This protein binds this small molecule.
Small molecule (SMILES): CC(=O)N[C@@H]1[C@@H](O)[C@H](O)[C@@H](CO)O[C@H]1O

Sequence of chain 1.D:
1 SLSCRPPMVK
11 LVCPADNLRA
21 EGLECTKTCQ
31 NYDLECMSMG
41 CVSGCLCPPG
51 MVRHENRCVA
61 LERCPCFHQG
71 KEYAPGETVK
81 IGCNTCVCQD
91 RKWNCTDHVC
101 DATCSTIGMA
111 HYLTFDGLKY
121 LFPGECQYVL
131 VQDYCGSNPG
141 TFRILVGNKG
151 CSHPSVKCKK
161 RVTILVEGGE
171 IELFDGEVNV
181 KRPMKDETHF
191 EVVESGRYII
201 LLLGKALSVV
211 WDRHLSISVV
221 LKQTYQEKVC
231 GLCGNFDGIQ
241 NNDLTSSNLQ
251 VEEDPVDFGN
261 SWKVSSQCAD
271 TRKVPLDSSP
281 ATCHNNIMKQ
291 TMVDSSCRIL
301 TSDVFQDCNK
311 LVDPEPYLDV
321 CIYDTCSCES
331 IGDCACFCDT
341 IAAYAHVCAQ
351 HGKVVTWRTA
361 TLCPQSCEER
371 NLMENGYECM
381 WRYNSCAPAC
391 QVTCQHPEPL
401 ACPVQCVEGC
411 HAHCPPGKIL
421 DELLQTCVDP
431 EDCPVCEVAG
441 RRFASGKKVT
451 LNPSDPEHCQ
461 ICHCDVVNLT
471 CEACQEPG

Binding-site contacts:
Ligand atom C5 contacts residue ASN384 of chain 1.D at 3.3 Å.
Ligand atom N2 contacts residue ASN384 of chain 1.D at 3.1 Å (h-bond).
Ligand atom C6 contacts residue ALA387 of chain 1.D at 4.3 Å (hydrophobic).
Ligand atom C1 contacts residue CYS386 of chain 1.D at 4.5 Å (hydrophobic).
Ligand atom C8 contacts residue ASN384 of chain 1.D at 4.0 Å.
Ligand atom C2 contacts residue ASN384 of chain 1.D at 2.4 Å.
Ligand atom O7 contacts residue ASN384 of chain 1.D at 3.1 Å (h-bond).
Ligand atom O6 contacts residue ASN384 of chain 1.D at 4.4 Å.
Ligand atom C6 contacts residue PRO388 of chain 1.D at 3.9 Å (hydrophobic).
Ligand atom C3 contacts residue ASN384 of chain 1.D at 3.6 Å.
Ligand atom C6 contacts residue ASN384 of chain 1.D at 4.3 Å.
Ligand atom O6 contacts residue ALA387 of chain 1.D at 4.2 Å.
Ligand atom C7 contacts residue ASN384 of chain 1.D at 3.3 Å.
Ligand atom C1 contacts residue ASN384 of chain 1.D at 1.4 Å.
Ligand atom O5 contacts residue ASN384 of chain 1.D at 1.9 Å (h-bond).
Ligand atom O5 contacts residue ALA387 of chain 1.D at 4.1 Å.
Ligand atom C4 contacts residue ASN384 of chain 1.D at 3.9 Å.